Binding-site contacts:
Ligand atom C34 contacts residue ALA114 of chain 1.A at 3.4 Å (hydrophobic).
Ligand atom O3' contacts residue ALA114 of chain 1.A at 3.6 Å.
Ligand atom C4 contacts residue GLN151 of chain 1.A at 3.6 Å.
Ligand atom O5' contacts residue 6FM1 of chain 1.G at 2.6 Å (h-bond).
Ligand atom C2' contacts residue TYR115 of chain 1.A at 3.6 Å (hydrophobic).
Ligand atom C6 contacts residue 6FM1 of chain 1.G at 3.5 Å.
Ligand atom C34 contacts residue PHE160 of chain 1.A at 3.4 Å (hydrophobic).
Ligand atom C2 contacts residue 6FM1 of chain 1.G at 3.7 Å.
Ligand atom C5 contacts residue 6FM1 of chain 1.G at 3.5 Å.
Ligand atom N7 contacts residue 6FM1 of chain 1.G at 3.9 Å.
Ligand atom N9 contacts residue GLN151 of chain 1.A at 3.8 Å.
Ligand atom O5' contacts residue ARG72 of chain 1.A at 3.2 Å (salt-bridge).
Ligand atom C33 contacts residue TYR115 of chain 1.A at 3.5 Å (hydrophobic).
Ligand atom OP3 contacts residue ASP185 of chain 1.A at 2.8 Å (salt-bridge).
Ligand atom C5' contacts residue ASP185 of chain 1.A at 3.4 Å.
Ligand atom C33 contacts residue MET184 of chain 1.A at 3.8 Å (hydrophobic).
Ligand atom C8 contacts residue ARG72 of chain 1.A at 3.5 Å.
Ligand atom N3 contacts residue 6FM1 of chain 1.G at 3.3 Å.
Ligand atom N3 contacts residue GLN151 of chain 1.A at 3.7 Å.
Ligand atom PA contacts residue ASP185 of chain 1.A at 3.9 Å.
Ligand atom C2' contacts residue GLN151 of chain 1.A at 3.4 Å.
Ligand atom O4' contacts residue MET184 of chain 1.A at 3.2 Å.
Ligand atom C34 contacts residue TYR115 of chain 1.A at 3.2 Å (hydrophobic).
Ligand atom C8 contacts residue 6FM1 of chain 1.G at 3.7 Å.
Ligand atom N7 contacts residue ARG72 of chain 1.A at 3.3 Å (salt-bridge).
Ligand atom N6 contacts residue 6FM1 of chain 1.G at 3.6 Å (h-bond).
Ligand atom OP2 contacts residue ARG72 of chain 1.A at 3.5 Å (salt-bridge).
Ligand atom C3' contacts residue ARG72 of chain 1.A at 3.9 Å.
Ligand atom F32 contacts residue GLY152 of chain 1.A at 3.4 Å.
Ligand atom C5' contacts residue 6FM1 of chain 1.G at 3.1 Å.
Ligand atom C4 contacts residue 6FM1 of chain 1.G at 3.4 Å.
Ligand atom OP2 contacts residue 6FM1 of chain 1.G at 2.5 Å (h-bond).
Ligand atom C33 contacts residue ALA114 of chain 1.A at 3.7 Å (hydrophobic).
Ligand atom OP3 contacts residue 6FM1 of chain 1.G at 2.5 Å (h-bond).
Ligand atom N9 contacts residue 6FM1 of chain 1.G at 3.7 Å.
Ligand atom PA contacts residue 6FM1 of chain 1.G at 1.6 Å.
Ligand atom C5 contacts residue ARG72 of chain 1.A at 3.7 Å.
Ligand atom O4' contacts residue 6FM1 of chain 1.G at 3.4 Å.
Ligand atom O3' contacts residue TYR115 of chain 1.A at 3.3 Å (h-bond).
Ligand atom N1 contacts residue 6FM1 of chain 1.G at 3.8 Å.

The protein below binds the small molecule below.
Small molecule (SMILES): C#C[C@]1(COP(=O)(O)O)O[C@@H](n2cnc3c(N)nc(F)nc32)C[C@@H]1O

Sequence of chain 1.A:
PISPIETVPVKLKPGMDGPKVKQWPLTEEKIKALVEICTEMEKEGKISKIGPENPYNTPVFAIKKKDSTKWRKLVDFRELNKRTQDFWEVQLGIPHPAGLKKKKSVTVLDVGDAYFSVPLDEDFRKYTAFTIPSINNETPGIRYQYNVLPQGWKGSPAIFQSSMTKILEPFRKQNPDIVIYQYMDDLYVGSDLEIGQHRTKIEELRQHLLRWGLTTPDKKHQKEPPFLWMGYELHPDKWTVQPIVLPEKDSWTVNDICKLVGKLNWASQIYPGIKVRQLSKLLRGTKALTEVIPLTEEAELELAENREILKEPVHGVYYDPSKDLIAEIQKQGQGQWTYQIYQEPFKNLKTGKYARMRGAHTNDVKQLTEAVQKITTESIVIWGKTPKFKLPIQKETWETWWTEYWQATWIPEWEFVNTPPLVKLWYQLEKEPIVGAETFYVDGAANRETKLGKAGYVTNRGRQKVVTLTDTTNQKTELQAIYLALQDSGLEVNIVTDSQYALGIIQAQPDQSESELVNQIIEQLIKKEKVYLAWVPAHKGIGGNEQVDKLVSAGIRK